Sequence of chain 1.A:
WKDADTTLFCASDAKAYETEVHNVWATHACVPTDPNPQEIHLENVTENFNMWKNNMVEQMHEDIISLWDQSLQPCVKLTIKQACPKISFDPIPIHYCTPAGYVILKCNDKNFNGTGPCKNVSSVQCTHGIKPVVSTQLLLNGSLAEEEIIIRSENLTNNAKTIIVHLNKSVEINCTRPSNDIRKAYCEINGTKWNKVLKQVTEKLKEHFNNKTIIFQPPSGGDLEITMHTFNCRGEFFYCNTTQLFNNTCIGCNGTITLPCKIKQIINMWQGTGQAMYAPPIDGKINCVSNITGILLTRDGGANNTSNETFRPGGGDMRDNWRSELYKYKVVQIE

Binding-site contacts:
Ligand atom C1 contacts residue ASN162 of chain 1.A at 1.4 Å.
Ligand atom C4 contacts residue THR164 of chain 1.A at 4.4 Å.
Ligand atom O7 contacts residue ASN162 of chain 1.A at 4.3 Å.
Ligand atom C6 contacts residue NAG1 of chain 1.K at 3.8 Å.
Ligand atom O6 contacts residue ASN165 of chain 1.A at 4.5 Å.
Ligand atom C5 contacts residue THR164 of chain 1.A at 3.0 Å.
Ligand atom O5 contacts residue ASN165 of chain 1.A at 3.6 Å.
Ligand atom C7 contacts residue ASN162 of chain 1.A at 3.8 Å.
Ligand atom C5 contacts residue ASN162 of chain 1.A at 3.7 Å.
Ligand atom N2 contacts residue ASN162 of chain 1.A at 2.9 Å (h-bond).
Ligand atom C2 contacts residue THR164 of chain 1.A at 4.5 Å.
Ligand atom C1 contacts residue ASN165 of chain 1.A at 4.1 Å.
Ligand atom O5 contacts residue THR164 of chain 1.A at 2.9 Å (h-bond).
Ligand atom C4 contacts residue ASN162 of chain 1.A at 4.2 Å.
Ligand atom O5 contacts residue ASN162 of chain 1.A at 2.4 Å (h-bond).
Ligand atom C1 contacts residue THR164 of chain 1.A at 3.2 Å.
Ligand atom C3 contacts residue ASN162 of chain 1.A at 3.8 Å.
Ligand atom C2 contacts residue ASN162 of chain 1.A at 2.5 Å.
Ligand atom C6 contacts residue THR164 of chain 1.A at 3.6 Å.
Ligand atom O6 contacts residue NAG1 of chain 1.K at 4.5 Å.

This protein binds this small molecule.
Small molecule (SMILES): CC(=O)N[C@@H]1[C@@H](O)[C@H](O)[C@@H](CO)O[C@H]1O